Sequence of chain 1.F:
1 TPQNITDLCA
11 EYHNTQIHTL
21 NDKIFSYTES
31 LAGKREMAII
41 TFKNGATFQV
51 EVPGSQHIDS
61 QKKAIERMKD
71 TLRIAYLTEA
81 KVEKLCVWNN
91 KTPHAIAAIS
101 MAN

The protein below binds the small molecule below.
Small molecule (SMILES): OC[C@H]1O[C@H](O)[C@H](O)[C@@H](O)[C@H]1O

Binding-site contacts:
Ligand atom O1 contacts residue GAL1 of chain 1.ZA at 1.3 Å.
Ligand atom O1 contacts residue ASN14 of chain 1.F at 3.3 Å (h-bond).
Ligand atom C3 contacts residue TRP88 of chain 1.F at 3.7 Å (hydrophobic).
Ligand atom C4 contacts residue GAL1 of chain 1.ZA at 0.1 Å.
Ligand atom C6 contacts residue TRP88 of chain 1.F at 3.7 Å (hydrophobic).
Ligand atom C3 contacts residue LYS91 of chain 1.F at 3.7 Å.
Ligand atom O4 contacts residue GLN56 of chain 1.F at 3.4 Å.
Ligand atom O4 contacts residue GAL1 of chain 1.ZA at 0.2 Å (h-bond).
Ligand atom O3 contacts residue GAL1 of chain 1.ZA at 0.1 Å (h-bond).
Ligand atom C6 contacts residue GLN61 of chain 1.F at 4.0 Å.
Ligand atom C4 contacts residue LYS91 of chain 1.F at 3.9 Å.
Ligand atom O2 contacts residue ASN14 of chain 1.F at 3.1 Å (h-bond).
Ligand atom C2 contacts residue GAL1 of chain 1.ZA at 0.1 Å.
Ligand atom C1 contacts residue GAL1 of chain 1.ZA at 0.2 Å.
Ligand atom C3 contacts residue GAL1 of chain 1.ZA at 0.0 Å.
Ligand atom O6 contacts residue TRP88 of chain 1.F at 3.7 Å.
Ligand atom O6 contacts residue GAL1 of chain 1.ZA at 0.4 Å (h-bond).
Ligand atom C2 contacts residue ASN14 of chain 1.F at 3.9 Å.
Ligand atom O4 contacts residue LYS91 of chain 1.F at 3.0 Å (salt-bridge).
Ligand atom O6 contacts residue GLN61 of chain 1.F at 3.0 Å (h-bond).
Ligand atom O5 contacts residue GLN56 of chain 1.F at 3.8 Å.
Ligand atom O3 contacts residue ASN90 of chain 1.F at 2.7 Å (h-bond).
Ligand atom O5 contacts residue GAL1 of chain 1.ZA at 0.1 Å (h-bond).
Ligand atom C3 contacts residue ASN90 of chain 1.F at 3.6 Å.
Ligand atom C4 contacts residue GLU51 of chain 1.F at 3.4 Å.
Ligand atom C5 contacts residue GAL1 of chain 1.ZA at 0.1 Å.
Ligand atom C5 contacts residue TRP88 of chain 1.F at 3.6 Å (hydrophobic).
Ligand atom C6 contacts residue GAL1 of chain 1.ZA at 0.2 Å.
Ligand atom C4 contacts residue TRP88 of chain 1.F at 3.6 Å (hydrophobic).
Ligand atom C6 contacts residue HIS57 of chain 1.F at 3.8 Å.
Ligand atom C2 contacts residue ASN90 of chain 1.F at 4.0 Å.
Ligand atom O6 contacts residue HIS57 of chain 1.F at 4.0 Å.
Ligand atom O3 contacts residue LYS91 of chain 1.F at 2.8 Å (salt-bridge).
Ligand atom C3 contacts residue ASN14 of chain 1.F at 3.9 Å.
Ligand atom O6 contacts residue GLN56 of chain 1.F at 3.7 Å.
Ligand atom O2 contacts residue ASN90 of chain 1.F at 2.8 Å (h-bond).
Ligand atom O4 contacts residue GLU51 of chain 1.F at 2.6 Å (salt-bridge).
Ligand atom O2 contacts residue GAL1 of chain 1.ZA at 0.2 Å (h-bond).
Ligand atom C2 contacts residue LYS91 of chain 1.F at 3.8 Å.
Ligand atom O3 contacts residue TRP88 of chain 1.F at 3.7 Å.